Binding-site contacts:
Ligand atom O contacts residue THR100 of chain 1.A at 3.2 Å (h-bond).
Ligand atom C contacts residue GLU147 of chain 1.A at 3.7 Å.
Ligand atom OD1 contacts residue THR178 of chain 1.A at 3.1 Å (h-bond).
Ligand atom CB contacts residue ASN97 of chain 1.A at 3.0 Å.
Ligand atom N contacts residue ALA98 of chain 1.A at 3.1 Å (h-bond).
Ligand atom N contacts residue GLU147 of chain 1.A at 3.5 Å (salt-bridge).
Ligand atom O contacts residue GLY319 of chain 1.A at 2.5 Å (h-bond).
Ligand atom CB contacts residue GLU147 of chain 1.A at 3.5 Å.
Ligand atom CA contacts residue ALA98 of chain 1.A at 3.5 Å (hydrophobic).
Ligand atom NZ contacts residue LEU317 of chain 1.A at 3.5 Å (h-bond).
Ligand atom CB contacts residue HIS66 of chain 1.A at 3.5 Å.
Ligand atom CA contacts residue ASN97 of chain 1.A at 3.3 Å.
Ligand atom CE contacts residue LEU317 of chain 1.A at 3.6 Å (hydrophobic).
Ligand atom CG contacts residue GLY319 of chain 1.A at 3.4 Å.
Ligand atom O contacts residue GLU147 of chain 1.A at 2.9 Å (salt-bridge).
Ligand atom O contacts residue HIS70 of chain 1.A at 3.5 Å (h-bond).
Ligand atom O contacts residue ASN97 of chain 1.A at 3.1 Å (h-bond).
Ligand atom O contacts residue PHE99 of chain 1.A at 3.0 Å.
Ligand atom N contacts residue THR100 of chain 1.A at 3.3 Å (h-bond).
Ligand atom O contacts residue VAL318 of chain 1.A at 3.7 Å.
Ligand atom CD contacts residue GLY297 of chain 1.A at 3.2 Å.
Ligand atom N contacts residue GLY293 of chain 1.A at 3.7 Å.
Ligand atom O contacts residue TYR789 of chain 1.A at 3.0 Å (h-bond).
Ligand atom N contacts residue ASN97 of chain 1.A at 3.1 Å (h-bond).
Ligand atom CD2 contacts residue HIS70 of chain 1.A at 3.6 Å.
Ligand atom CE contacts residue GLU299 of chain 1.A at 3.7 Å.
Ligand atom C contacts residue ALA98 of chain 1.A at 3.6 Å (hydrophobic).
Ligand atom NZ contacts residue GLU299 of chain 1.A at 2.4 Å (salt-bridge).
Ligand atom C contacts residue ZN1 of chain 1.E at 3.7 Å.
Ligand atom C contacts residue TYR789 of chain 1.A at 3.3 Å (hydrophobic).
Ligand atom ND2 contacts residue TRP157 of chain 1.A at 3.1 Å.
Ligand atom C contacts residue ASN97 of chain 1.A at 3.6 Å.
Ligand atom C contacts residue TYR789 of chain 1.A at 3.6 Å (hydrophobic).
Ligand atom O contacts residue ZN1 of chain 1.E at 2.5 Å.
Ligand atom NZ contacts residue GLY297 of chain 1.A at 3.1 Å (h-bond).
Ligand atom CB contacts residue GLN69 of chain 1.A at 3.2 Å.
Ligand atom CD contacts residue LEU317 of chain 1.A at 3.4 Å (hydrophobic).
Ligand atom OD1 contacts residue HIS66 of chain 1.A at 3.6 Å.
Ligand atom O contacts residue GLN69 of chain 1.A at 3.3 Å (h-bond).
Ligand atom C contacts residue GLY319 of chain 1.A at 3.5 Å.

The small molecule below binds the protein below.
Small molecule (SMILES): CC(C)C[C@@H](C=O)NC(=O)[C@H](Cc1ccccc1)NC(=O)[C@H](CC(N)=O)NC(=O)[C@H](C)NC(=O)[C@@H](N)CC(C)C.NCCCC[C@H](N)C(=O)N[C@H](C=O)CS

Sequence of chain 1.A:
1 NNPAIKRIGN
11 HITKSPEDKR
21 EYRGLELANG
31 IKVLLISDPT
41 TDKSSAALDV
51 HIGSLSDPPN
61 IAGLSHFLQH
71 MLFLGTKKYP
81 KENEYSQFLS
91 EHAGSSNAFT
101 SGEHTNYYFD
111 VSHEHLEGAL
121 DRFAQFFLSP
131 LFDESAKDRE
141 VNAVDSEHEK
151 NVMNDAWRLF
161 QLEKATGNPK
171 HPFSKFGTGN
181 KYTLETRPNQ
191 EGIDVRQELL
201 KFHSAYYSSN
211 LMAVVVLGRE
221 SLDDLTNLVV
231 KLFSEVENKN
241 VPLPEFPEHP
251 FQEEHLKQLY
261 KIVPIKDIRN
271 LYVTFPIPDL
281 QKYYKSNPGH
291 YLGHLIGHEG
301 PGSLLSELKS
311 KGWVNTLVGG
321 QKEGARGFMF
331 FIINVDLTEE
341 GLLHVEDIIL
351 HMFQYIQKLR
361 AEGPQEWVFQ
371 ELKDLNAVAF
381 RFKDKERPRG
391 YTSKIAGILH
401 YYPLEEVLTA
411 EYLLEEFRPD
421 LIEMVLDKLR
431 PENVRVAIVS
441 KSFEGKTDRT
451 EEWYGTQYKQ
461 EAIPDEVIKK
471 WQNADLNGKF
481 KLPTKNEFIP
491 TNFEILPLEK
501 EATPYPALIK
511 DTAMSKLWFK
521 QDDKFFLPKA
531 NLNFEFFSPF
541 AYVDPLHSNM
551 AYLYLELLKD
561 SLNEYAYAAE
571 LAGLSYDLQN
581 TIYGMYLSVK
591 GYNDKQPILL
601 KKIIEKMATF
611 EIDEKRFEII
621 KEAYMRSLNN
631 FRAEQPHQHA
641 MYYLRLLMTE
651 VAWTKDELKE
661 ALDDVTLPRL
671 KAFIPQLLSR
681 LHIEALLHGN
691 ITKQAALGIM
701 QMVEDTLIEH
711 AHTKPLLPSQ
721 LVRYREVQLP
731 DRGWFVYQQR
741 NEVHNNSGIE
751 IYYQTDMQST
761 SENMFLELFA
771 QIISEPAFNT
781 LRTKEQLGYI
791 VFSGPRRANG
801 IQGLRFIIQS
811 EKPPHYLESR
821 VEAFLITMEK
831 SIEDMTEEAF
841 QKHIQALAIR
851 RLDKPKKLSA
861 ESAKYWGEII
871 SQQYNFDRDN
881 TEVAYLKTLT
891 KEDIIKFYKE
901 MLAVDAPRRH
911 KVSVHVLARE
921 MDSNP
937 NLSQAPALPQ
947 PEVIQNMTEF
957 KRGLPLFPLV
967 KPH